A protein and the small-molecule ligand that binds it are described below.
Small molecule (SMILES): CC(=O)N[C@H]1[C@H](O[C@H]2[C@H](O)[C@@H](NC(C)=O)CO[C@@H]2CO)O[C@H](CO)[C@@H](O)[C@@H]1O

Binding-site contacts:
Ligand atom C7 contacts residue ASN1165 of chain 1.A at 3.6 Å.
Ligand atom C5 contacts residue ASN1165 of chain 1.A at 3.6 Å.
Ligand atom O5 contacts residue ASN1165 of chain 1.A at 2.4 Å (h-bond).
Ligand atom C3 contacts residue ASN1165 of chain 1.A at 3.8 Å.
Ligand atom O7 contacts residue ASN1165 of chain 1.A at 4.5 Å.
Ligand atom C4 contacts residue ASN1165 of chain 1.A at 4.2 Å.
Ligand atom N2 contacts residue ASN1165 of chain 1.A at 2.9 Å (h-bond).
Ligand atom C8 contacts residue ASN1165 of chain 1.A at 3.9 Å.
Ligand atom C1 contacts residue ASN1165 of chain 1.A at 1.4 Å.
Ligand atom C2 contacts residue ASN1165 of chain 1.A at 2.5 Å.

Sequence of chain 1.A:
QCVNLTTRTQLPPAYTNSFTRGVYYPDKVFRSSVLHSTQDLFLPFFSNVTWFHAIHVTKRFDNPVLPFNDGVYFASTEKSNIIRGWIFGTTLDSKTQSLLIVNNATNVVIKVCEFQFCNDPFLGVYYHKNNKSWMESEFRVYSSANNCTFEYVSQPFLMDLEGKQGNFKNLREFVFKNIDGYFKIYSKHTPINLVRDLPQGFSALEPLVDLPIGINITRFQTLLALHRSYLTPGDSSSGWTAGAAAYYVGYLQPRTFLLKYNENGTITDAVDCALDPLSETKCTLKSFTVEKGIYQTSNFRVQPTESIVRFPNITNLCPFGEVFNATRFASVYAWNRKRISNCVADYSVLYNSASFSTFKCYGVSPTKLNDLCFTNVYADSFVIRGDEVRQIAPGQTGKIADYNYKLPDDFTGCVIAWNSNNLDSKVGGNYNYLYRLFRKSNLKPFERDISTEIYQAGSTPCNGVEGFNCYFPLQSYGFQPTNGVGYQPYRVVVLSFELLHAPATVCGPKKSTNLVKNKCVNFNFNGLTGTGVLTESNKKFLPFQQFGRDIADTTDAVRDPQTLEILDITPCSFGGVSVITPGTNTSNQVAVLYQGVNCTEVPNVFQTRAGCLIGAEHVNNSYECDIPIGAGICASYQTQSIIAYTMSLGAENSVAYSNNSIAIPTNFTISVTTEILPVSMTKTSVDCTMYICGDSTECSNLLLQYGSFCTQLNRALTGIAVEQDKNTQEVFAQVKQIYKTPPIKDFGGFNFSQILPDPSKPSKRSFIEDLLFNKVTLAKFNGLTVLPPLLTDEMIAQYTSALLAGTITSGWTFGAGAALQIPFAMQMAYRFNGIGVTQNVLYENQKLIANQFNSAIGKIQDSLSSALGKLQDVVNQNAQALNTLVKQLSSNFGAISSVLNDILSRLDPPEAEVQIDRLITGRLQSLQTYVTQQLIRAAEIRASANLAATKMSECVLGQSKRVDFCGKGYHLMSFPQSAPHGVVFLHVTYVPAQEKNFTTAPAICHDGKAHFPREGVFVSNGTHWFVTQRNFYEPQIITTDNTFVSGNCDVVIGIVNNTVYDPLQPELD